A small-molecule ligand and the protein it binds are described below.
Small molecule (SMILES): CC[C@H](C)[C@H](NC(=O)[C@@H](NC(=O)[C@H](C)NC(=O)[C@@H](NC(=O)[C@H](CCCCN)NC(=O)[C@@H](N)[C@@H](C)O)[C@@H](C)O)[C@@H](C)O)C(=O)N[C@@H](CC(N)=O)C(=O)N[C@@H](C)C(=O)/N=C\OCO.CO

Binding-site contacts:
Ligand atom C contacts residue CYS544 of chain 1.B at 4.2 Å (hydrophobic).
Ligand atom O contacts residue CYS544 of chain 1.B at 4.5 Å.
Ligand atom C contacts residue CYS544 of chain 1.B at 4.3 Å (hydrophobic).
Ligand atom NZ contacts residue THR530 of chain 1.B at 4.3 Å.
Ligand atom CA contacts residue CYS538 of chain 1.B at 3.8 Å (hydrophobic).
Ligand atom O contacts residue CYS544 of chain 1.B at 4.4 Å.
Ligand atom NZ contacts residue SER535 of chain 1.B at 4.0 Å.
Ligand atom CG2 contacts residue CYS538 of chain 1.B at 3.5 Å (hydrophobic).
Ligand atom CG2 contacts residue ASN539 of chain 1.B at 3.7 Å.
Ligand atom O contacts residue CYS544 of chain 1.B at 4.0 Å.
Ligand atom N contacts residue CYS538 of chain 1.B at 3.9 Å.
Ligand atom CB contacts residue CYS538 of chain 1.B at 3.6 Å (hydrophobic).
Ligand atom O contacts residue CYS538 of chain 1.B at 3.8 Å.
Ligand atom CB contacts residue GLY543 of chain 1.B at 4.5 Å.
Ligand atom CA contacts residue GLY543 of chain 1.B at 4.2 Å.
Ligand atom CB contacts residue CYS544 of chain 1.B at 3.8 Å (hydrophobic).
Ligand atom CG contacts residue CYS538 of chain 1.B at 3.9 Å (hydrophobic).
Ligand atom CB contacts residue GLN534 of chain 1.B at 4.2 Å.
Ligand atom CA contacts residue CYS544 of chain 1.B at 3.4 Å (hydrophobic).
Ligand atom N contacts residue CYS544 of chain 1.B at 4.3 Å.
Ligand atom ND2 contacts residue CYS538 of chain 1.B at 3.3 Å (h-bond).
Ligand atom C contacts residue CYS538 of chain 1.B at 3.9 Å (hydrophobic).
Ligand atom CB contacts residue CYS544 of chain 1.B at 4.0 Å (hydrophobic).
Ligand atom CB contacts residue CYS538 of chain 1.B at 4.4 Å (hydrophobic).

Sequence of chain 1.B:
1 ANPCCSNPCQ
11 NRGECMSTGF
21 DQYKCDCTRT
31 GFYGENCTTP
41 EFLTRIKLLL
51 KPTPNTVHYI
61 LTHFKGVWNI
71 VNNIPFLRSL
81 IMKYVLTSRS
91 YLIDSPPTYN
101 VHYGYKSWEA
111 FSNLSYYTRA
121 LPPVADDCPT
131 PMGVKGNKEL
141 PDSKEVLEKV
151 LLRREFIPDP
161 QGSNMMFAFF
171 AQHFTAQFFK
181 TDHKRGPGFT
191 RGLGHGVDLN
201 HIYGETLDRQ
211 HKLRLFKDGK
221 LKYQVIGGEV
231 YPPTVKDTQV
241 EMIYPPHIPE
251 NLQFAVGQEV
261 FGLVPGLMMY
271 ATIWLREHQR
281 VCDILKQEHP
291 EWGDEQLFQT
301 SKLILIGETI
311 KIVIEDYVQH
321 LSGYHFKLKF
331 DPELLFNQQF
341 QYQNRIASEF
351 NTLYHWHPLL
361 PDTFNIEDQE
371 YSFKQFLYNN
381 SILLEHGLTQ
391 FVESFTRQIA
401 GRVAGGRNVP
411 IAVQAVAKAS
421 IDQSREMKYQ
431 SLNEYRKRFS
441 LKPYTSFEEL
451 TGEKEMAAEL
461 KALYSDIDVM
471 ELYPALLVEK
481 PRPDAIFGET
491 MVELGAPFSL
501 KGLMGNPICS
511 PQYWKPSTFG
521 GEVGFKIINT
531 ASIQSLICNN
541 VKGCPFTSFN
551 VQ